Binding-site contacts:
Ligand atom PB contacts residue MG1 of chain 1.AA at 3.2 Å.
Ligand atom C6 contacts residue ILE337 of chain 1.E at 3.7 Å (hydrophobic).
Ligand atom N3 contacts residue VAL96 of chain 1.E at 3.8 Å.
Ligand atom O2A contacts residue MG1 of chain 1.AA at 2.8 Å.
Ligand atom C4 contacts residue ARG50 of chain 1.F at 3.3 Å.
Ligand atom N3 contacts residue ARG50 of chain 1.F at 3.4 Å (salt-bridge).
Ligand atom O5' contacts residue ARG50 of chain 1.F at 3.3 Å (salt-bridge).
Ligand atom N1 contacts residue ILE337 of chain 1.E at 3.7 Å.
Ligand atom O1B contacts residue ALA330 of chain 1.E at 3.8 Å.
Ligand atom C1' contacts residue PHE62 of chain 1.F at 3.8 Å (hydrophobic).
Ligand atom O1A contacts residue VAL55 of chain 1.F at 4.0 Å.
Ligand atom PG contacts residue MG1 of chain 1.AA at 3.2 Å.
Ligand atom O3' contacts residue ARG329 of chain 1.E at 3.1 Å (salt-bridge).
Ligand atom N1 contacts residue ARG50 of chain 1.F at 3.8 Å.
Ligand atom PA contacts residue MG1 of chain 1.AA at 3.6 Å.
Ligand atom O1A contacts residue ARG59 of chain 1.F at 2.9 Å (salt-bridge).
Ligand atom N1 contacts residue SER100 of chain 1.E at 3.1 Å (h-bond).
Ligand atom O4' contacts residue ASP58 of chain 1.F at 3.9 Å.
Ligand atom O1G contacts residue MG1 of chain 1.AA at 2.2 Å.
Ligand atom N3 contacts residue ASP58 of chain 1.F at 3.9 Å.
Ligand atom C2 contacts residue SER100 of chain 1.E at 3.6 Å.
Ligand atom O4' contacts residue PHE62 of chain 1.F at 3.9 Å.
Ligand atom PA contacts residue ARG50 of chain 1.F at 3.8 Å.
Ligand atom O2A contacts residue ARG50 of chain 1.F at 2.7 Å (salt-bridge).
Ligand atom O2B contacts residue MG1 of chain 1.AA at 2.8 Å.
Ligand atom O4' contacts residue ARG50 of chain 1.F at 3.6 Å (salt-bridge).
Ligand atom C3' contacts residue ALA330 of chain 1.E at 3.8 Å (hydrophobic).
Ligand atom C2 contacts residue ARG50 of chain 1.F at 3.7 Å.
Ligand atom C8 contacts residue ALA330 of chain 1.E at 3.9 Å (hydrophobic).
Ligand atom O3A contacts residue MG1 of chain 1.AA at 3.0 Å.
Ligand atom O2G contacts residue ARG59 of chain 1.F at 3.7 Å.
Ligand atom O3B contacts residue MG1 of chain 1.AA at 3.0 Å.
Ligand atom O2B contacts residue ALA330 of chain 1.E at 3.8 Å.
Ligand atom N9 contacts residue ARG50 of chain 1.F at 3.7 Å.
Ligand atom C6 contacts residue ARG50 of chain 1.F at 3.8 Å.
Ligand atom C5' contacts residue ARG50 of chain 1.F at 3.9 Å.
Ligand atom C2 contacts residue ASP58 of chain 1.F at 3.9 Å.
Ligand atom C5 contacts residue ARG50 of chain 1.F at 3.6 Å.
Ligand atom O3' contacts residue ALA330 of chain 1.E at 3.4 Å.
Ligand atom N7 contacts residue GLY334 of chain 1.E at 3.7 Å.

Sequence of chain 1.F:
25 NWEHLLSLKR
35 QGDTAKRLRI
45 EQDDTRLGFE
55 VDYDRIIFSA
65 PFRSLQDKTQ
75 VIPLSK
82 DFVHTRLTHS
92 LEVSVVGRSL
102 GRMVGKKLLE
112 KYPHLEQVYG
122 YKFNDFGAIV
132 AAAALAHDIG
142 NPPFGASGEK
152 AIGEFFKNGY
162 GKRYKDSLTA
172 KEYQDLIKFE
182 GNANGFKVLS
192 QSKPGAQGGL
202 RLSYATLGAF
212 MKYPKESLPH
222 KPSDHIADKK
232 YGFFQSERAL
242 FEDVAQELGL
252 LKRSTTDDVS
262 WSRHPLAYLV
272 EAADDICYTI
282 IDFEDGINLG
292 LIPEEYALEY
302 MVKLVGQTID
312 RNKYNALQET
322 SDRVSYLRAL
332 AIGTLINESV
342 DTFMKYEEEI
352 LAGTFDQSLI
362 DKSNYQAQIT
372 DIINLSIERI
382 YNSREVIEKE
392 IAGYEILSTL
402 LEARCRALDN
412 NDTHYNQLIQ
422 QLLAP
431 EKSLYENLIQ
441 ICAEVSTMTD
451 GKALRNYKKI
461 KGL

The small molecule below binds the protein below.
Small molecule (SMILES): Nc1ncnc2c1ncn2[C@H]1C[C@H](O)[C@@H](CO[P](=O)(O)O[P](=O)(O)OP(=O)(O)O)O1

Sequence of chain 1.E:
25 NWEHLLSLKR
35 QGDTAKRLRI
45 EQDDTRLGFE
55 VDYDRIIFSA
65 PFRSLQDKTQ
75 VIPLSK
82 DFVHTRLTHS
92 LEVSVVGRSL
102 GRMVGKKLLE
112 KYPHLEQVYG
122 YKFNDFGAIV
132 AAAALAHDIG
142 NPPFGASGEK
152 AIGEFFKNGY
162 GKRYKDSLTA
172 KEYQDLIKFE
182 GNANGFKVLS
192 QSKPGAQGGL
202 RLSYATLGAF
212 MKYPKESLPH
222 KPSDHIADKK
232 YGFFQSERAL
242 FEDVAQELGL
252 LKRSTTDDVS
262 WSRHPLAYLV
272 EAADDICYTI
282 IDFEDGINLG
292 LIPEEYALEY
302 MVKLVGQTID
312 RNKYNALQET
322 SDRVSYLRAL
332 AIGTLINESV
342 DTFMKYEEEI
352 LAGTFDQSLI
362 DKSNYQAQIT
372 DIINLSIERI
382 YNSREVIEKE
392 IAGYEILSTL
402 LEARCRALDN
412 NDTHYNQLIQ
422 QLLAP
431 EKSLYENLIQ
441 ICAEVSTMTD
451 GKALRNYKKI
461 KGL